The small molecule below binds the protein below.
Small molecule (SMILES): CC(C)(Oc1ccc(Cl)cc1)C(=O)N1CCC(CCNC(=O)CCl)CC1

Binding-site contacts:
Ligand atom C18 contacts residue ASN47 of chain 1.A at 3.6 Å.
Ligand atom C7 contacts residue VAL5 of chain 1.B at 4.0 Å (hydrophobic).
Ligand atom C14 contacts residue ILE173 of chain 1.A at 4.0 Å (hydrophobic).
Ligand atom C19 contacts residue ASN47 of chain 1.A at 4.2 Å.
Ligand atom CL1 contacts residue VAL5 of chain 1.B at 4.1 Å.
Ligand atom C7 contacts residue PHE124 of chain 1.A at 4.2 Å (hydrophobic).
Ligand atom C8 contacts residue ILE173 of chain 1.A at 4.1 Å (hydrophobic).
Ligand atom C11 contacts residue PRO172 of chain 1.A at 3.9 Å (hydrophobic).
Ligand atom C14 contacts residue PHE124 of chain 1.A at 3.7 Å (hydrophobic).
Ligand atom C3 contacts residue LEU223 of chain 1.A at 4.2 Å (hydrophobic).
Ligand atom C17 contacts residue ARG46 of chain 1.A at 3.5 Å.
Ligand atom C8 contacts residue GLY176 of chain 1.A at 4.3 Å.
Ligand atom O1 contacts residue PRO172 of chain 1.A at 4.3 Å.
Ligand atom O3 contacts residue ARG46 of chain 1.A at 2.9 Å (salt-bridge).
Ligand atom C15 contacts residue CYS43 of chain 1.A at 3.5 Å (hydrophobic).
Ligand atom C17 contacts residue CYS43 of chain 1.A at 1.8 Å (hydrophobic).
Ligand atom C1 contacts residue LEU223 of chain 1.A at 3.8 Å (hydrophobic).
Ligand atom C8 contacts residue PRO172 of chain 1.A at 3.8 Å (hydrophobic).
Ligand atom O3 contacts residue ILE173 of chain 1.A at 3.6 Å.
Ligand atom C16 contacts residue ILE173 of chain 1.A at 3.8 Å (hydrophobic).
Ligand atom N2 contacts residue CYS43 of chain 1.A at 3.5 Å.
Ligand atom O1 contacts residue ILE224 of chain 1.A at 3.7 Å.
Ligand atom O3 contacts residue CYS43 of chain 1.A at 3.5 Å (h-bond).
Ligand atom C16 contacts residue ARG46 of chain 1.A at 3.6 Å.
Ligand atom C9 contacts residue PRO172 of chain 1.A at 3.4 Å (hydrophobic).
Ligand atom C8 contacts residue VAL5 of chain 1.B at 3.9 Å (hydrophobic).
Ligand atom CL1 contacts residue LYS127 of chain 1.A at 3.1 Å.
Ligand atom C7 contacts residue LYS127 of chain 1.A at 4.3 Å.
Ligand atom C9 contacts residue VAL5 of chain 1.B at 4.1 Å (hydrophobic).
Ligand atom CL1 contacts residue PHE124 of chain 1.A at 3.5 Å.
Ligand atom C12 contacts residue ILE173 of chain 1.A at 4.0 Å (hydrophobic).
Ligand atom C3 contacts residue ILE224 of chain 1.A at 4.3 Å (hydrophobic).
Ligand atom C3 contacts residue ASP220 of chain 1.A at 4.2 Å.
Ligand atom N2 contacts residue ILE173 of chain 1.A at 4.1 Å.
Ligand atom C6 contacts residue VAL5 of chain 1.B at 3.8 Å (hydrophobic).
Ligand atom C17 contacts residue GLU120 of chain 1.A at 3.4 Å.
Ligand atom C1 contacts residue ILE224 of chain 1.A at 4.2 Å (hydrophobic).
Ligand atom O3 contacts residue GLU120 of chain 1.A at 4.2 Å.
Ligand atom C15 contacts residue PHE124 of chain 1.A at 4.0 Å (hydrophobic).
Ligand atom C16 contacts residue CYS43 of chain 1.A at 2.9 Å (hydrophobic).

Sequence of chain 1.B:
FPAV

Sequence of chain 1.A:
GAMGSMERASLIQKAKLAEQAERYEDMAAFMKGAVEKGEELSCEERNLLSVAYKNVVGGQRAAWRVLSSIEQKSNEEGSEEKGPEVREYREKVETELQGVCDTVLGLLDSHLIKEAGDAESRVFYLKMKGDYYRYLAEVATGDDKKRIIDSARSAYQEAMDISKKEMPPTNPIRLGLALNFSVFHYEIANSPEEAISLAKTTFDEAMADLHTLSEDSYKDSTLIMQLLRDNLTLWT